Binding-site contacts:
Ligand atom CBD contacts residue HIS58 of chain 1.I at 3.5 Å.
Ligand atom C1D contacts residue PHE43 of chain 1.I at 3.6 Å (hydrophobic).
Ligand atom CAC contacts residue TYR42 of chain 1.I at 3.7 Å (hydrophobic).
Ligand atom C4D contacts residue HIS58 of chain 1.I at 3.3 Å.
Ligand atom CMC contacts residue ASN97 of chain 1.I at 3.3 Å.
Ligand atom CAC contacts residue VAL93 of chain 1.I at 3.5 Å (hydrophobic).
Ligand atom CGA contacts residue LEU86 of chain 1.I at 3.6 Å (hydrophobic).
Ligand atom CAA contacts residue LYS61 of chain 1.I at 3.6 Å.
Ligand atom CMA contacts residue LYS61 of chain 1.I at 3.2 Å.
Ligand atom CHB contacts residue LEU83 of chain 1.I at 3.6 Å (hydrophobic).
Ligand atom C3B contacts residue LEU136 of chain 1.I at 3.5 Å (hydrophobic).
Ligand atom O1D contacts residue PHE46 of chain 1.I at 3.3 Å.
Ligand atom C2B contacts residue LEU136 of chain 1.I at 3.5 Å (hydrophobic).
Ligand atom CHC contacts residue LEU101 of chain 1.I at 3.5 Å (hydrophobic).
Ligand atom C4A contacts residue VAL62 of chain 1.I at 3.5 Å (hydrophobic).
Ligand atom C1B contacts residue HIS87 of chain 1.I at 3.6 Å.
Ligand atom CHA contacts residue HIS58 of chain 1.I at 3.0 Å.
Ligand atom C1B contacts residue VAL62 of chain 1.I at 3.7 Å (hydrophobic).
Ligand atom ND contacts residue HIS87 of chain 1.I at 3.5 Å.
Ligand atom C3D contacts residue HIS58 of chain 1.I at 3.7 Å.
Ligand atom NA contacts residue HIS87 of chain 1.I at 3.6 Å (h-bond).
Ligand atom O1D contacts residue HIS45 of chain 1.I at 3.6 Å (h-bond).
Ligand atom CHD contacts residue PHE43 of chain 1.I at 3.4 Å (hydrophobic).
Ligand atom NI contacts residue HIS87 of chain 1.I at 2.9 Å.
Ligand atom C4D contacts residue LEU91 of chain 1.I at 3.6 Å (hydrophobic).
Ligand atom CMD contacts residue TYR42 of chain 1.I at 3.2 Å (hydrophobic).
Ligand atom NC contacts residue HIS87 of chain 1.I at 3.2 Å.
Ligand atom C4A contacts residue LEU83 of chain 1.I at 3.5 Å (hydrophobic).
Ligand atom C3D contacts residue LEU91 of chain 1.I at 3.6 Å (hydrophobic).
Ligand atom C1A contacts residue HIS58 of chain 1.I at 3.3 Å.
Ligand atom C3A contacts residue LEU83 of chain 1.I at 3.4 Å (hydrophobic).
Ligand atom CHB contacts residue VAL62 of chain 1.I at 3.4 Å (hydrophobic).
Ligand atom CMA contacts residue LEU83 of chain 1.I at 3.7 Å (hydrophobic).
Ligand atom CHC contacts residue PHE98 of chain 1.I at 3.6 Å (hydrophobic).
Ligand atom CAD contacts residue LEU91 of chain 1.I at 3.6 Å (hydrophobic).
Ligand atom O1A contacts residue LEU86 of chain 1.I at 3.4 Å.
Ligand atom CMC contacts residue PHE98 of chain 1.I at 3.6 Å (hydrophobic).
Ligand atom CBC contacts residue TYR42 of chain 1.I at 3.6 Å (hydrophobic).
Ligand atom NB contacts residue HIS87 of chain 1.I at 3.2 Å.
Ligand atom CGD contacts residue PHE46 of chain 1.I at 3.6 Å (hydrophobic).

Sequence of chain 1.I:
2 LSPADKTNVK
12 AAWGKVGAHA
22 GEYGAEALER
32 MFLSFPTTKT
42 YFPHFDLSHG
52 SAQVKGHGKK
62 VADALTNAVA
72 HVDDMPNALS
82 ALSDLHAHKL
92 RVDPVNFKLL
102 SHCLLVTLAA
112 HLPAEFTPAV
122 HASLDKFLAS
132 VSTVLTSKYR

The protein below binds the small molecule below.
Small molecule (SMILES): C=CC1=C(C)C2=N3->[Ni]45<-N6=C(C=c7c(C)c(C=C)c(n74)=C2)C(C)=C(CCC(=O)O)C6=Cc2c(CCC(=O)O)c(C)c(n25)C=C13